Binding-site contacts:
Ligand atom N2 contacts residue ASN38 of chain 1.A at 3.0 Å (h-bond).
Ligand atom O6 contacts residue PRO37 of chain 1.A at 4.1 Å.
Ligand atom O5 contacts residue ASN38 of chain 1.A at 2.4 Å (h-bond).
Ligand atom C2 contacts residue ASN38 of chain 1.A at 2.5 Å.
Ligand atom C5 contacts residue ASN38 of chain 1.A at 3.7 Å.
Ligand atom C7 contacts residue ASN38 of chain 1.A at 3.6 Å.
Ligand atom O7 contacts residue ASN38 of chain 1.A at 3.8 Å.
Ligand atom C1 contacts residue ASN38 of chain 1.A at 1.4 Å.
Ligand atom C3 contacts residue ASN38 of chain 1.A at 3.9 Å.
Ligand atom C4 contacts residue ASN38 of chain 1.A at 4.3 Å.

Sequence of chain 1.A:
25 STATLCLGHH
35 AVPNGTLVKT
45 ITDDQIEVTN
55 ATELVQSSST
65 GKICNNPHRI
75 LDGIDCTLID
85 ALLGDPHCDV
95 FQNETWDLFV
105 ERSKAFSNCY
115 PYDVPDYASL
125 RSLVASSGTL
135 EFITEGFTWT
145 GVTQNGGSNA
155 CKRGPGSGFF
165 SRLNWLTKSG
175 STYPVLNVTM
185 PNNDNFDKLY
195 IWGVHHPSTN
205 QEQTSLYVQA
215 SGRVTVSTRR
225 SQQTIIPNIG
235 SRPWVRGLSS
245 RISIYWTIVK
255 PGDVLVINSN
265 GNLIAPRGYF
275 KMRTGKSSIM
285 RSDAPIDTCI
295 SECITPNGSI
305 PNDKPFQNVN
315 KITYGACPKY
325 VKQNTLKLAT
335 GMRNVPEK

A small-molecule ligand and the protein it binds are described below.
Small molecule (SMILES): CC(=O)N[C@@H]1[C@@H](O)[C@H](O)[C@@H](CO)O[C@H]1O